Binding-site contacts:
Ligand atom O5' contacts residue TYR159 of chain 1.C at 3.2 Å (h-bond).
Ligand atom O1B contacts residue SER103 of chain 1.A at 3.0 Å (h-bond).
Ligand atom O2A contacts residue TYR159 of chain 1.C at 3.4 Å.
Ligand atom PB contacts residue LYS102 of chain 1.A at 3.6 Å.
Ligand atom C6 contacts residue VAL116 of chain 1.C at 3.0 Å (hydrophobic).
Ligand atom C2 contacts residue ARG107 of chain 1.A at 3.3 Å.
Ligand atom C5 contacts residue THR115 of chain 1.C at 3.3 Å.
Ligand atom O1A contacts residue TYR159 of chain 1.C at 2.6 Å (h-bond).
Ligand atom O5' contacts residue TYR163 of chain 1.C at 2.9 Å.
Ligand atom C5' contacts residue TYR159 of chain 1.C at 3.6 Å (hydrophobic).
Ligand atom O3A contacts residue THR104 of chain 1.A at 3.5 Å (h-bond).
Ligand atom O2 contacts residue ASN126 of chain 1.C at 3.1 Å (h-bond).
Ligand atom C2' contacts residue TYR121 of chain 1.C at 3.6 Å (hydrophobic).
Ligand atom O4 contacts residue THR115 of chain 1.C at 2.7 Å (h-bond).
Ligand atom O4 contacts residue ASN126 of chain 1.C at 3.6 Å.
Ligand atom O4' contacts residue ARG107 of chain 1.A at 3.6 Å (salt-bridge).
Ligand atom C3' contacts residue ASP118 of chain 1.C at 3.4 Å.
Ligand atom C2 contacts residue VAL125 of chain 1.C at 3.7 Å (hydrophobic).
Ligand atom C5' contacts residue ASP118 of chain 1.C at 3.5 Å.
Ligand atom O2 contacts residue VAL125 of chain 1.C at 3.5 Å.
Ligand atom C2 contacts residue ASN126 of chain 1.C at 3.7 Å.
Ligand atom PA contacts residue TYR159 of chain 1.C at 3.5 Å.
Ligand atom N3 contacts residue ASN126 of chain 1.C at 2.8 Å (h-bond).
Ligand atom PB contacts residue SER103 of chain 1.A at 3.5 Å.
Ligand atom O3' contacts residue ASP118 of chain 1.C at 2.8 Å (salt-bridge).
Ligand atom O3B contacts residue LYS102 of chain 1.A at 2.6 Å (salt-bridge).
Ligand atom N3 contacts residue ARG107 of chain 1.A at 3.7 Å.
Ligand atom O2 contacts residue ARG107 of chain 1.A at 3.3 Å (salt-bridge).
Ligand atom C5 contacts residue VAL116 of chain 1.C at 3.5 Å (hydrophobic).
Ligand atom O1B contacts residue THR104 of chain 1.A at 2.7 Å (h-bond).
Ligand atom O3' contacts residue TYR121 of chain 1.C at 3.6 Å.
Ligand atom O1B contacts residue LYS102 of chain 1.A at 3.2 Å.
Ligand atom C4 contacts residue THR115 of chain 1.C at 3.5 Å.
Ligand atom O2B contacts residue SER103 of chain 1.A at 2.7 Å (h-bond).
Ligand atom O3A contacts residue TYR163 of chain 1.C at 3.3 Å.
Ligand atom C5 contacts residue SER103 of chain 1.A at 3.7 Å.
Ligand atom PA contacts residue TYR163 of chain 1.C at 3.5 Å.
Ligand atom C4 contacts residue ASN126 of chain 1.C at 3.7 Å.
Ligand atom O1A contacts residue TYR163 of chain 1.C at 3.4 Å.
Ligand atom C3' contacts residue VAL116 of chain 1.C at 3.4 Å (hydrophobic).

Sequence of chain 1.A:
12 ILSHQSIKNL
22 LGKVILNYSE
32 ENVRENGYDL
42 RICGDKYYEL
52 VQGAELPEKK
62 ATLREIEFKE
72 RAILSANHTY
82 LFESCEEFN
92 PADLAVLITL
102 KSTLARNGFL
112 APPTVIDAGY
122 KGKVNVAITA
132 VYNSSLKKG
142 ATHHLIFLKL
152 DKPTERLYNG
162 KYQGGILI

A protein and the small-molecule ligand that binds it are described below.
Small molecule (SMILES): O=c1ccn([C@H]2C[C@H](O)[C@@H](CO[P](=O)(O)OP(=O)(O)O)O2)c(=O)[nH]1

Sequence of chain 1.C:
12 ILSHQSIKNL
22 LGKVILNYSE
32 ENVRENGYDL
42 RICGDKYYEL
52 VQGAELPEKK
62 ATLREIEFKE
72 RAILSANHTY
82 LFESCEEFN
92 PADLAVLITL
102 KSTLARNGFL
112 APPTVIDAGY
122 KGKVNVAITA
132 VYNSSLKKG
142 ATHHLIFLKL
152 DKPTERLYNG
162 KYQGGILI